Sequence of chain 1.B:
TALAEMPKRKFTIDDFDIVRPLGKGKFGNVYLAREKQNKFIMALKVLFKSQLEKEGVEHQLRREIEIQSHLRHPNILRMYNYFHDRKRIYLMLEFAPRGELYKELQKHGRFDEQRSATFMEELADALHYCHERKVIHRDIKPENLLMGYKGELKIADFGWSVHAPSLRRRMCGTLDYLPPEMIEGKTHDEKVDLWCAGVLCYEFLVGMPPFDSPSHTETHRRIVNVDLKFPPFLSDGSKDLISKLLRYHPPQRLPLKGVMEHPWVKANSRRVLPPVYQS

Binding-site contacts:
Ligand atom CAW contacts residue ARG20 of chain 1.B at 3.5 Å.
Ligand atom CAE contacts residue ALA96 of chain 1.B at 3.3 Å (hydrophobic).
Ligand atom CAC contacts residue LEU22 of chain 1.B at 3.8 Å (hydrophobic).
Ligand atom NAZ contacts residue VAL30 of chain 1.B at 4.0 Å.
Ligand atom CAF contacts residue PRO97 of chain 1.B at 3.7 Å (hydrophobic).
Ligand atom OAU contacts residue LYS45 of chain 1.B at 2.4 Å (salt-bridge).
Ligand atom CBG contacts residue LEU77 of chain 1.B at 3.3 Å (hydrophobic).
Ligand atom CAT contacts residue ALA156 of chain 1.B at 3.0 Å (hydrophobic).
Ligand atom CBJ contacts residue LEU146 of chain 1.B at 3.8 Å (hydrophobic).
Ligand atom CAE contacts residue PHE95 of chain 1.B at 3.7 Å (hydrophobic).
Ligand atom OBK contacts residue PHE95 of chain 1.B at 3.3 Å.
Ligand atom CAM contacts residue LEU22 of chain 1.B at 3.6 Å (hydrophobic).
Ligand atom CAF contacts residue GLY99 of chain 1.B at 4.0 Å.
Ligand atom CBJ contacts residue ALA96 of chain 1.B at 3.8 Å (hydrophobic).
Ligand atom OAU contacts residue LYS26 of chain 1.B at 3.8 Å.
Ligand atom CBH contacts residue LEU146 of chain 1.B at 3.6 Å (hydrophobic).
Ligand atom OBK contacts residue ALA96 of chain 1.B at 2.8 Å (h-bond).
Ligand atom CAS contacts residue LEU22 of chain 1.B at 3.6 Å (hydrophobic).
Ligand atom CAR contacts residue LEU22 of chain 1.B at 3.7 Å (hydrophobic).
Ligand atom OBE contacts residue LYS26 of chain 1.B at 3.1 Å (salt-bridge).
Ligand atom NBI contacts residue GLU94 of chain 1.B at 3.0 Å (salt-bridge).
Ligand atom NBI contacts residue LEU77 of chain 1.B at 3.9 Å.
Ligand atom CBC contacts residue LEU146 of chain 1.B at 3.6 Å (hydrophobic).
Ligand atom OBK contacts residue GLU94 of chain 1.B at 3.9 Å.
Ligand atom CAM contacts residue VAL30 of chain 1.B at 3.9 Å (hydrophobic).
Ligand atom CBH contacts residue LEU77 of chain 1.B at 3.8 Å (hydrophobic).
Ligand atom CBJ contacts residue GLU94 of chain 1.B at 3.9 Å.
Ligand atom CAC contacts residue GLY23 of chain 1.B at 3.7 Å.
Ligand atom NBI contacts residue ALA43 of chain 1.B at 3.6 Å.
Ligand atom SAY contacts residue LYS45 of chain 1.B at 3.7 Å.
Ligand atom CAE contacts residue GLY99 of chain 1.B at 3.6 Å.
Ligand atom CAX contacts residue ALA156 of chain 1.B at 3.0 Å (hydrophobic).
Ligand atom SAY contacts residue LYS26 of chain 1.B at 4.0 Å.
Ligand atom CAA contacts residue LYS24 of chain 1.B at 3.6 Å.
Ligand atom NBI contacts residue LEU146 of chain 1.B at 3.8 Å.
Ligand atom OBE contacts residue GLY25 of chain 1.B at 3.9 Å.
Ligand atom CBD contacts residue LEU146 of chain 1.B at 3.6 Å (hydrophobic).
Ligand atom CBB contacts residue LEU146 of chain 1.B at 4.0 Å (hydrophobic).
Ligand atom NAP contacts residue ALA96 of chain 1.B at 4.0 Å.
Ligand atom CAC contacts residue LYS24 of chain 1.B at 3.8 Å.

The small molecule below binds the protein below.
Small molecule (SMILES): CCS(=O)(=O)Nc1ccc2c(c1)C(/C(=N/c1ccc(CN3CCCCC3)cc1)c1ccccc1)C(=O)N2